Sequence of chain 2.A:
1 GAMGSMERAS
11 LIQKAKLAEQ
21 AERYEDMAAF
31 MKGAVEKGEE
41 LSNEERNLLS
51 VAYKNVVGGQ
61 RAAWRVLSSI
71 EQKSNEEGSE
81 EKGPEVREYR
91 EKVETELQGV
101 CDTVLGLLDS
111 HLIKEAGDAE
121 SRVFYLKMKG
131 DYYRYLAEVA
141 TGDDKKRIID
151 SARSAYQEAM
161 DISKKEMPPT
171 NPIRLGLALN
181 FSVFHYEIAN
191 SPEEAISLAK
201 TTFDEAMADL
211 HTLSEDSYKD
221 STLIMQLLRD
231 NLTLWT

Binding-site contacts:
Ligand atom C1 contacts residue LEU223 of chain 2.A at 3.7 Å (hydrophobic).
Ligand atom C5 contacts residue CYS7 of chain 2.B at 3.5 Å (hydrophobic).
Ligand atom C7 contacts residue CYS7 of chain 2.B at 3.7 Å (hydrophobic).
Ligand atom C8 contacts residue CYS7 of chain 2.B at 3.6 Å (hydrophobic).
Ligand atom C10 contacts residue LYS127 of chain 2.A at 2.8 Å.
Ligand atom C10 contacts residue ILE173 of chain 2.A at 3.9 Å (hydrophobic).
Ligand atom C2 contacts residue GLN8 of chain 2.B at 3.9 Å.
Ligand atom C8 contacts residue PHE124 of chain 2.A at 4.1 Å (hydrophobic).
Ligand atom C3 contacts residue GLN8 of chain 2.B at 3.7 Å.
Ligand atom C5 contacts residue ILE224 of chain 2.A at 4.5 Å (hydrophobic).
Ligand atom O1 contacts residue PRO172 of chain 2.A at 3.9 Å.
Ligand atom C3 contacts residue ILE224 of chain 2.A at 4.2 Å (hydrophobic).
Ligand atom N1 contacts residue CYS7 of chain 2.B at 4.2 Å.
Ligand atom C1 contacts residue ILE224 of chain 2.A at 4.1 Å (hydrophobic).
Ligand atom C4 contacts residue ILE224 of chain 2.A at 3.8 Å (hydrophobic).
Ligand atom C10 contacts residue GLY176 of chain 2.A at 4.2 Å.
Ligand atom S1 contacts residue CYS7 of chain 2.B at 2.0 Å (h-bond).
Ligand atom S1 contacts residue GLY176 of chain 2.A at 3.9 Å.
Ligand atom C11 contacts residue GLY176 of chain 2.A at 4.5 Å.
Ligand atom N1 contacts residue ILE224 of chain 2.A at 4.2 Å.
Ligand atom C11 contacts residue LYS127 of chain 2.A at 4.2 Å.
Ligand atom C3 contacts residue LEU227 of chain 2.A at 3.8 Å (hydrophobic).
Ligand atom C6 contacts residue CYS7 of chain 2.B at 3.6 Å (hydrophobic).
Ligand atom S1 contacts residue LEU227 of chain 2.A at 4.2 Å.
Ligand atom C7 contacts residue PHE124 of chain 2.A at 4.3 Å (hydrophobic).
Ligand atom S1 contacts residue LEU179 of chain 2.A at 4.4 Å.
Ligand atom C2 contacts residue CYS7 of chain 2.B at 3.4 Å (hydrophobic).
Ligand atom C10 contacts residue CYS7 of chain 2.B at 3.5 Å (hydrophobic).
Ligand atom O1 contacts residue ILE224 of chain 2.A at 3.5 Å.
Ligand atom C9 contacts residue LYS127 of chain 2.A at 1.4 Å.
Ligand atom C4 contacts residue CYS7 of chain 2.B at 4.3 Å (hydrophobic).
Ligand atom C11 contacts residue CYS7 of chain 2.B at 3.5 Å (hydrophobic).
Ligand atom C3 contacts residue CYS7 of chain 2.B at 3.0 Å (hydrophobic).
Ligand atom C11 contacts residue PRO172 of chain 2.A at 3.4 Å (hydrophobic).
Ligand atom S1 contacts residue ILE224 of chain 2.A at 3.9 Å.
Ligand atom C11 contacts residue ILE224 of chain 2.A at 4.0 Å (hydrophobic).
Ligand atom C10 contacts residue PRO172 of chain 2.A at 3.5 Å (hydrophobic).
Ligand atom C8 contacts residue LYS127 of chain 2.A at 2.5 Å.
Ligand atom C7 contacts residue LYS127 of chain 2.A at 3.7 Å.
Ligand atom C9 contacts residue PHE124 of chain 2.A at 3.5 Å (hydrophobic).

Sequence of chain 2.B:
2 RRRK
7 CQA

The small molecule below binds the protein below.
Small molecule (SMILES): CN(CCS)C(=O)c1ccc(C=O)cc1